Sequence of chain 1.C:
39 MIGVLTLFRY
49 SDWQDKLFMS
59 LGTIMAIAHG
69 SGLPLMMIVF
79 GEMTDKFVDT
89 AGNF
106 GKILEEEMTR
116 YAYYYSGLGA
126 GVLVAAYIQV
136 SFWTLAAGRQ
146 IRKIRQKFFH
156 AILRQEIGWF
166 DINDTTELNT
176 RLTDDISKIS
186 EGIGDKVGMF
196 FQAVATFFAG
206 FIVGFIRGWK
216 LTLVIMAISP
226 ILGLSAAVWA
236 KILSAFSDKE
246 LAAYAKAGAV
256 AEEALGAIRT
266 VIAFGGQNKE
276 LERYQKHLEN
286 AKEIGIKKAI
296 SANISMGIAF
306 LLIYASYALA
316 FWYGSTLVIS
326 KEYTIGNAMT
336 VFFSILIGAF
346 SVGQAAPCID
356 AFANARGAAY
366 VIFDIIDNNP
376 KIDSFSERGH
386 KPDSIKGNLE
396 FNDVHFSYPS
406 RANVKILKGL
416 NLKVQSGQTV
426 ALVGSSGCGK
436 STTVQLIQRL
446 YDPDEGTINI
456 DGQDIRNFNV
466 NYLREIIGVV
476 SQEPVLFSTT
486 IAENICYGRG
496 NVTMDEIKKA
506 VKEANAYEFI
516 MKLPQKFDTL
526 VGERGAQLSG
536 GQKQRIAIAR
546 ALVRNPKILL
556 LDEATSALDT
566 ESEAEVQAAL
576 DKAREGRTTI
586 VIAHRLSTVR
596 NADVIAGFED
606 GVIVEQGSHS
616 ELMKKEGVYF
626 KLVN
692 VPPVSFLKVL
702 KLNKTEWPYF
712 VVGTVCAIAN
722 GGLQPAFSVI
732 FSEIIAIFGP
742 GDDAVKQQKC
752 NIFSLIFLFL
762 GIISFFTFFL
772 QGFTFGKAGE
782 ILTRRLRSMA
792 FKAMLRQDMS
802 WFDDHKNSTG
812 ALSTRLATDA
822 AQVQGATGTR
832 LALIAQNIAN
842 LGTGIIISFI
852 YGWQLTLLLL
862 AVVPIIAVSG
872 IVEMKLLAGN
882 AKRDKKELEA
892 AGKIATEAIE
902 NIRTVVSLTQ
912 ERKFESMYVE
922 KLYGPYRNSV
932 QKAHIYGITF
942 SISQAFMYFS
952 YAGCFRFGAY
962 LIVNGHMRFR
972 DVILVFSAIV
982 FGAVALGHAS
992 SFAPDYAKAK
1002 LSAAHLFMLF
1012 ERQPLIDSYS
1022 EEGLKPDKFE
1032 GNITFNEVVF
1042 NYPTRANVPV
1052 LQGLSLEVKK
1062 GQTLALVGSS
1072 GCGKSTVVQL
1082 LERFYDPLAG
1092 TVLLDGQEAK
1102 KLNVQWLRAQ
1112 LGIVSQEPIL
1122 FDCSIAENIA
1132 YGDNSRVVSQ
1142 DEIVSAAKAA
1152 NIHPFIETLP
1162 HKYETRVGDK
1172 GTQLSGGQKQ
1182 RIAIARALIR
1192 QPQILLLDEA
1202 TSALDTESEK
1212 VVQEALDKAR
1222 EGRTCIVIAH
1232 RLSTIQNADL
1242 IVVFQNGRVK

Binding-site contacts:
Ligand atom C19 contacts residue ARG957 of chain 1.C at 3.3 Å.
Ligand atom C18 contacts residue ARG957 of chain 1.C at 3.5 Å.
Ligand atom C16 contacts residue PHE958 of chain 1.C at 3.8 Å (hydrophobic).
Ligand atom C6 contacts residue ARG957 of chain 1.C at 3.9 Å.
Ligand atom C10 contacts residue ARG957 of chain 1.C at 3.7 Å.
Ligand atom C7 contacts residue TYR961 of chain 1.C at 4.0 Å (hydrophobic).
Ligand atom C26 contacts residue PHE947 of chain 1.C at 4.5 Å (hydrophobic).
Ligand atom C4 contacts residue ARG957 of chain 1.C at 3.3 Å.
Ligand atom C24 contacts residue LEU859 of chain 1.C at 4.1 Å (hydrophobic).
Ligand atom C5 contacts residue ARG957 of chain 1.C at 3.1 Å.
Ligand atom C15 contacts residue PHE958 of chain 1.C at 3.4 Å (hydrophobic).
Ligand atom C22 contacts residue GLY954 of chain 1.C at 4.4 Å.
Ligand atom C6 contacts residue TYR961 of chain 1.C at 3.6 Å (hydrophobic).
Ligand atom C9 contacts residue ARG957 of chain 1.C at 4.2 Å.
Ligand atom C4 contacts residue TYR961 of chain 1.C at 4.1 Å (hydrophobic).
Ligand atom C8 contacts residue ARG957 of chain 1.C at 3.9 Å.
Ligand atom C7 contacts residue ARG957 of chain 1.C at 4.5 Å.

This protein binds this small molecule.
Small molecule (SMILES): CC(C)CCC[C@@H](C)[C@H]1CC[C@H]2[C@@H]3CC=C4C[C@@H](O)CC[C@]4(C)[C@H]3CC[C@]12C